Sequence of chain 1.A:
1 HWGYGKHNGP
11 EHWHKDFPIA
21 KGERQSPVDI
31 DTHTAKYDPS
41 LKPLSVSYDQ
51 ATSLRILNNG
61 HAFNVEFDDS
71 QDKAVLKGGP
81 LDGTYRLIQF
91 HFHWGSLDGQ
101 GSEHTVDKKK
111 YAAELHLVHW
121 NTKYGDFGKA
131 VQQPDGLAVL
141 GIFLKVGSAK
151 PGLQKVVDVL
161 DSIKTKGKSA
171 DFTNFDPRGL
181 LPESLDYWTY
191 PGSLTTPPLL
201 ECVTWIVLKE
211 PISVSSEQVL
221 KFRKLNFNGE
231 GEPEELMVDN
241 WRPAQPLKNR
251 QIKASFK

Binding-site contacts:
Ligand atom O3 contacts residue THR195 of chain 1.A at 3.1 Å (h-bond).
Ligand atom C13 contacts residue PRO198 of chain 1.A at 4.1 Å (hydrophobic).
Ligand atom O3 contacts residue LEU194 of chain 1.A at 3.6 Å.
Ligand atom O3 contacts residue SER193 of chain 1.A at 4.2 Å.
Ligand atom C5 contacts residue LEU194 of chain 1.A at 3.7 Å (hydrophobic).
Ligand atom C11 contacts residue PRO198 of chain 1.A at 4.1 Å (hydrophobic).
Ligand atom S1 contacts residue HIS91 of chain 1.A at 3.8 Å.
Ligand atom C8 contacts residue LEU194 of chain 1.A at 3.7 Å (hydrophobic).
Ligand atom N1 contacts residue THR195 of chain 1.A at 3.0 Å (h-bond).
Ligand atom C7 contacts residue LEU194 of chain 1.A at 3.7 Å (hydrophobic).
Ligand atom C8 contacts residue THR196 of chain 1.A at 3.2 Å.
Ligand atom C11 contacts residue PRO197 of chain 1.A at 4.2 Å (hydrophobic).
Ligand atom C10 contacts residue LEU194 of chain 1.A at 3.7 Å (hydrophobic).
Ligand atom N1 contacts residue ZN1 of chain 1.B at 1.9 Å.
Ligand atom C9 contacts residue THR195 of chain 1.A at 3.9 Å.
Ligand atom C15 contacts residue LEU194 of chain 1.A at 3.5 Å (hydrophobic).
Ligand atom C14 contacts residue PHE127 of chain 1.A at 3.7 Å (hydrophobic).
Ligand atom O2 contacts residue VAL139 of chain 1.A at 4.0 Å.
Ligand atom O2 contacts residue VAL118 of chain 1.A at 3.7 Å.
Ligand atom C6 contacts residue LEU194 of chain 1.A at 3.6 Å (hydrophobic).
Ligand atom S1 contacts residue HIS116 of chain 1.A at 4.0 Å.
Ligand atom O2 contacts residue HIS91 of chain 1.A at 3.0 Å.
Ligand atom C12 contacts residue PRO198 of chain 1.A at 3.9 Å (hydrophobic).
Ligand atom N1 contacts residue HIS116 of chain 1.A at 3.4 Å (h-bond).
Ligand atom S1 contacts residue ZN1 of chain 1.B at 3.0 Å.
Ligand atom C14 contacts residue LEU194 of chain 1.A at 4.3 Å (hydrophobic).
Ligand atom N1 contacts residue GLU103 of chain 1.A at 4.3 Å.
Ligand atom N1 contacts residue HIS91 of chain 1.A at 3.1 Å (h-bond).
Ligand atom O2 contacts residue ZN1 of chain 1.B at 3.0 Å.
Ligand atom C15 contacts residue PHE127 of chain 1.A at 3.8 Å (hydrophobic).
Ligand atom C5 contacts residue VAL118 of chain 1.A at 4.3 Å (hydrophobic).
Ligand atom O3 contacts residue ZN1 of chain 1.B at 3.9 Å.
Ligand atom O2 contacts residue HIS116 of chain 1.A at 3.6 Å (h-bond).
Ligand atom S1 contacts residue THR195 of chain 1.A at 3.9 Å.
Ligand atom C9 contacts residue THR196 of chain 1.A at 3.6 Å.
Ligand atom C4 contacts residue LEU194 of chain 1.A at 3.9 Å (hydrophobic).
Ligand atom O3 contacts residue TRP205 of chain 1.A at 3.4 Å.
Ligand atom C9 contacts residue LEU194 of chain 1.A at 3.6 Å (hydrophobic).
Ligand atom C4 contacts residue HIS91 of chain 1.A at 4.3 Å.
Ligand atom N1 contacts residue HIS93 of chain 1.A at 3.3 Å (h-bond).

This small molecule binds to this protein.
Small molecule (SMILES): Nc1ccc(-c2ccc(S(N)(=O)=O)cc2)cc1